Sequence of chain 1.A:
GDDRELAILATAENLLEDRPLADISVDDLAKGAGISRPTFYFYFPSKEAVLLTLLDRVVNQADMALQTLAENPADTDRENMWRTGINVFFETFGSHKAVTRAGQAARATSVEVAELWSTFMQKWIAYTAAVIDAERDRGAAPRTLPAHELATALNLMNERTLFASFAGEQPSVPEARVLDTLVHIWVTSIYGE

The small molecule below binds the protein below.
Small molecule (SMILES): CC1CCN(C(=O)N[C@H](C)c2ccccc2)CC1

Binding-site contacts:
Ligand atom C10 contacts residue PHE184 of chain 1.A at 3.6 Å (hydrophobic).
Ligand atom C12 contacts residue TRP145 of chain 1.A at 3.9 Å (hydrophobic).
Ligand atom O1 contacts residue PHE110 of chain 1.A at 4.0 Å.
Ligand atom C9 contacts residue ASN179 of chain 1.A at 3.8 Å.
Ligand atom C15 contacts residue PHE110 of chain 1.A at 3.8 Å (hydrophobic).
Ligand atom C5 contacts residue ASN176 of chain 1.A at 3.6 Å.
Ligand atom C12 contacts residue PHE114 of chain 1.A at 3.3 Å (hydrophobic).
Ligand atom N2 contacts residue ASN176 of chain 1.A at 3.1 Å (h-bond).
Ligand atom C13 contacts residue PHE110 of chain 1.A at 3.2 Å (hydrophobic).
Ligand atom C7 contacts residue ASN176 of chain 1.A at 3.2 Å.
Ligand atom C12 contacts residue TRP138 of chain 1.A at 3.5 Å (hydrophobic).
Ligand atom C5 contacts residue PHE110 of chain 1.A at 3.9 Å (hydrophobic).
Ligand atom C15 contacts residue LEU87 of chain 1.A at 3.9 Å (hydrophobic).
Ligand atom C15 contacts residue THR149 of chain 1.A at 3.8 Å.
Ligand atom C14 contacts residue TRP145 of chain 1.A at 3.9 Å (hydrophobic).
Ligand atom C3 contacts residue ILE107 of chain 1.A at 3.7 Å (hydrophobic).
Ligand atom C2 contacts residue TRP207 of chain 1.A at 4.0 Å (hydrophobic).
Ligand atom O1 contacts residue ASN179 of chain 1.A at 2.7 Å (h-bond).
Ligand atom C4 contacts residue ASN179 of chain 1.A at 3.7 Å.
Ligand atom C3 contacts residue GLY106 of chain 1.A at 3.7 Å.
Ligand atom C13 contacts residue TRP145 of chain 1.A at 3.6 Å (hydrophobic).
Ligand atom C4 contacts residue ILE107 of chain 1.A at 3.6 Å (hydrophobic).
Ligand atom C14 contacts residue PHE110 of chain 1.A at 3.8 Å (hydrophobic).
Ligand atom C5 contacts residue ASN179 of chain 1.A at 3.6 Å.
Ligand atom C11 contacts residue PHE184 of chain 1.A at 3.5 Å (hydrophobic).
Ligand atom C11 contacts residue PHE114 of chain 1.A at 3.5 Å (hydrophobic).
Ligand atom C10 contacts residue LEU183 of chain 1.A at 3.5 Å (hydrophobic).
Ligand atom C7 contacts residue MET142 of chain 1.A at 3.2 Å (hydrophobic).
Ligand atom C12 contacts residue PHE110 of chain 1.A at 3.2 Å (hydrophobic).
Ligand atom C6 contacts residue ASN179 of chain 1.A at 3.8 Å.
Ligand atom N1 contacts residue PHE110 of chain 1.A at 3.8 Å.
Ligand atom C8 contacts residue PHE110 of chain 1.A at 4.0 Å (hydrophobic).
Ligand atom C11 contacts residue TRP138 of chain 1.A at 3.9 Å (hydrophobic).
Ligand atom C2 contacts residue THR149 of chain 1.A at 3.7 Å.
Ligand atom C9 contacts residue GLU180 of chain 1.A at 3.7 Å.
Ligand atom C4 contacts residue TRP207 of chain 1.A at 3.5 Å (hydrophobic).
Ligand atom C6 contacts residue ASN176 of chain 1.A at 3.7 Å.
Ligand atom C9 contacts residue LEU183 of chain 1.A at 3.7 Å (hydrophobic).
Ligand atom N1 contacts residue ASN176 of chain 1.A at 3.6 Å (h-bond).
Ligand atom C14 contacts residue ASN176 of chain 1.A at 3.1 Å.